The small molecule below binds the protein below.
Small molecule (SMILES): CC(=O)N[C@@H]1[C@@H](O)[C@H](O)[C@@H](CO)O[C@H]1O

Sequence of chain 1.B:
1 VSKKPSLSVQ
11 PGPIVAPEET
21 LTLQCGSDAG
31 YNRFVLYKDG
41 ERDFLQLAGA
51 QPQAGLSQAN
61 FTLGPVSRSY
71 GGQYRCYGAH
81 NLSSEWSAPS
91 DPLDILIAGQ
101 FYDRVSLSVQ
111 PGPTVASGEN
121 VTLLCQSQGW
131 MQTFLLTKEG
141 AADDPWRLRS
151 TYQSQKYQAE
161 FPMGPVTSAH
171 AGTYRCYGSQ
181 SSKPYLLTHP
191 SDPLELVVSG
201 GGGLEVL

Binding-site contacts:
Ligand atom O5 contacts residue GLN24 of chain 1.B at 3.6 Å (h-bond).
Ligand atom C4 contacts residue GLN58 of chain 1.B at 4.3 Å.
Ligand atom C5 contacts residue GLN58 of chain 1.B at 3.9 Å.
Ligand atom C1 contacts residue GLN58 of chain 1.B at 3.4 Å.
Ligand atom C2 contacts residue GLN58 of chain 1.B at 4.0 Å.
Ligand atom C5 contacts residue ASN60 of chain 1.B at 3.6 Å.
Ligand atom N2 contacts residue GLN58 of chain 1.B at 3.8 Å.
Ligand atom O7 contacts residue GLN58 of chain 1.B at 3.1 Å (h-bond).
Ligand atom N2 contacts residue ASN60 of chain 1.B at 2.9 Å (h-bond).
Ligand atom C4 contacts residue ASN60 of chain 1.B at 4.2 Å.
Ligand atom O5 contacts residue GLN58 of chain 1.B at 4.0 Å.
Ligand atom C2 contacts residue ASN60 of chain 1.B at 2.5 Å.
Ligand atom C7 contacts residue ASN60 of chain 1.B at 3.7 Å.
Ligand atom C1 contacts residue ASN60 of chain 1.B at 1.4 Å.
Ligand atom O5 contacts residue ASN60 of chain 1.B at 2.3 Å (h-bond).
Ligand atom C5 contacts residue GLN24 of chain 1.B at 3.9 Å.
Ligand atom C1 contacts residue GLN24 of chain 1.B at 3.9 Å.
Ligand atom C6 contacts residue GLN24 of chain 1.B at 4.2 Å.
Ligand atom C7 contacts residue GLN58 of chain 1.B at 3.8 Å.
Ligand atom C3 contacts residue GLN58 of chain 1.B at 3.8 Å.
Ligand atom C3 contacts residue ASN60 of chain 1.B at 3.8 Å.
Ligand atom C8 contacts residue ASN60 of chain 1.B at 4.0 Å.